This small molecule binds to this protein.
Small molecule (SMILES): Nc1ccn([C@@H]2O[C@H](CO[P](=O)(O)O[C@H]3[C@@H](O)[C@H](n4ccc(=O)[nH]c4=O)O[C@@H]3CO[P](=O)(O)O[C@H]3[C@@H](O)[C@H](n4ccc(N)nc4=O)O[C@@H]3CO[P](=O)(O)O[C@H]3[C@@H](O)[C@H](n4ccc(=O)[nH]c4=O)O[C@@H]3CO[P](=O)(O)O[C@H]3[C@@H](O)[C@H](n4cnc5c(=O)nc(N)[nH]c54)O[C@@H]3CO[P](=O)(O)O[C@H]3[C@@H](O)[C@H](n4cnc5c(N)ncnc54)O[C@@H]3CO)[C@@H](O)[C@H]2O)c(=O)n1

Binding-site contacts:
Ligand atom C6 contacts residue ILE350 of chain 2.C at 3.8 Å (hydrophobic).
Ligand atom O4' contacts residue THR124 of chain 2.C at 4.3 Å.
Ligand atom N7 contacts residue ILE350 of chain 2.C at 3.8 Å.
Ligand atom C4 contacts residue ILE350 of chain 2.C at 4.2 Å (hydrophobic).
Ligand atom C1' contacts residue PRO190 of chain 2.C at 3.9 Å (hydrophobic).
Ligand atom OP1 contacts residue SER126 of chain 2.C at 2.8 Å (h-bond).
Ligand atom C3' contacts residue SER126 of chain 2.C at 4.3 Å.
Ligand atom C4 contacts residue VAL192 of chain 2.C at 3.9 Å (hydrophobic).
Ligand atom O4' contacts residue PRO190 of chain 2.C at 3.2 Å.
Ligand atom C2 contacts residue VAL192 of chain 2.C at 3.7 Å (hydrophobic).
Ligand atom C5' contacts residue SER126 of chain 2.C at 3.9 Å.
Ligand atom O4' contacts residue SER126 of chain 2.C at 4.3 Å.
Ligand atom OP1 contacts residue THR124 of chain 2.C at 3.8 Å.
Ligand atom N1 contacts residue VAL192 of chain 2.C at 4.0 Å.
Ligand atom OP1 contacts residue LYS73 of chain 2.C at 4.1 Å.
Ligand atom C5' contacts residue THR124 of chain 2.C at 3.5 Å.
Ligand atom O4' contacts residue ARG180 of chain 2.C at 4.0 Å.
Ligand atom C4' contacts residue THR124 of chain 2.C at 3.6 Å.
Ligand atom N3 contacts residue ARG180 of chain 2.C at 4.0 Å.
Ligand atom O2' contacts residue MET125 of chain 2.C at 3.6 Å.
Ligand atom O3' contacts residue SER126 of chain 2.C at 3.3 Å.
Ligand atom C2 contacts residue ARG180 of chain 2.C at 3.6 Å.
Ligand atom O3' contacts residue MET125 of chain 2.C at 4.3 Å.
Ligand atom P contacts residue SER126 of chain 2.C at 3.7 Å.
Ligand atom C5 contacts residue ILE350 of chain 2.C at 3.6 Å (hydrophobic).
Ligand atom N6 contacts residue ILE350 of chain 2.C at 4.0 Å.
Ligand atom N6 contacts residue THR349 of chain 2.C at 3.9 Å.
Ligand atom C8 contacts residue PRO190 of chain 2.C at 4.2 Å (hydrophobic).
Ligand atom C8 contacts residue ILE350 of chain 2.C at 4.1 Å (hydrophobic).
Ligand atom O2' contacts residue SER126 of chain 2.C at 3.6 Å (h-bond).
Ligand atom C4' contacts residue SER126 of chain 2.C at 3.4 Å.
Ligand atom C4' contacts residue PRO190 of chain 2.C at 4.3 Å (hydrophobic).
Ligand atom OP1 contacts residue THR124 of chain 2.C at 4.0 Å.
Ligand atom C1' contacts residue ARG180 of chain 2.C at 3.7 Å.
Ligand atom O3' contacts residue THR124 of chain 2.C at 4.2 Å.
Ligand atom N3 contacts residue VAL192 of chain 2.C at 3.4 Å.
Ligand atom O2' contacts residue THR124 of chain 2.C at 4.1 Å.
Ligand atom O2 contacts residue GLU113 of chain 2.C at 4.2 Å.
Ligand atom O2' contacts residue ARG180 of chain 2.C at 3.9 Å.
Ligand atom N9 contacts residue PRO190 of chain 2.C at 4.1 Å.

Sequence of chain 2.C:
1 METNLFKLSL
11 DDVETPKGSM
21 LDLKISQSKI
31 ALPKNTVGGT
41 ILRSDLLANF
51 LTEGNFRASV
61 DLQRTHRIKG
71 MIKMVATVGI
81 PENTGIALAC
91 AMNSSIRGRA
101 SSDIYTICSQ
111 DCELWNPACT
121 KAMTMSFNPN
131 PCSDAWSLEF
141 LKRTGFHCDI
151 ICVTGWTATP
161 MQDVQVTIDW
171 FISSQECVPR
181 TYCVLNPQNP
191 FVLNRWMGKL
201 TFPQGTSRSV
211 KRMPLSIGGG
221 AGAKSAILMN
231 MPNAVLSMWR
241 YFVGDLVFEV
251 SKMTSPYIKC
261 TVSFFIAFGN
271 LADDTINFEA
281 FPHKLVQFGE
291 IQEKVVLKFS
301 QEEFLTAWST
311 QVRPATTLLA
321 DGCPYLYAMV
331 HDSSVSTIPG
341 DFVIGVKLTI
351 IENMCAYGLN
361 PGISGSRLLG